The small molecule below binds the protein below.
Small molecule (SMILES): Cc1cccc(O)c1

Binding-site contacts:
Ligand atom C7 contacts residue ASP28 of chain 1.B at 3.0 Å.
Ligand atom C1 contacts residue ASP28 of chain 1.B at 3.8 Å.
Ligand atom O1 contacts residue GLY20 of chain 1.D at 3.9 Å.
Ligand atom C1 contacts residue GLU21 of chain 1.D at 4.0 Å.
Ligand atom C3 contacts residue THR27 of chain 1.B at 4.2 Å.
Ligand atom C5 contacts residue ASP28 of chain 1.B at 3.8 Å.
Ligand atom C6 contacts residue GLU21 of chain 1.D at 3.0 Å.
Ligand atom C2 contacts residue ASP28 of chain 1.B at 3.5 Å.
Ligand atom C5 contacts residue GLU21 of chain 1.D at 3.8 Å.
Ligand atom O1 contacts residue GLY23 of chain 1.D at 3.6 Å.
Ligand atom C6 contacts residue ASP28 of chain 1.B at 4.1 Å.
Ligand atom C2 contacts residue TYR26 of chain 1.B at 3.8 Å (hydrophobic).
Ligand atom C2 contacts residue THR27 of chain 1.B at 3.7 Å.
Ligand atom O1 contacts residue THR27 of chain 1.B at 3.4 Å.
Ligand atom C4 contacts residue ASP28 of chain 1.B at 3.8 Å.
Ligand atom C7 contacts residue VAL3 of chain 1.A at 3.8 Å (hydrophobic).
Ligand atom C3 contacts residue ASP28 of chain 1.B at 3.3 Å.
Ligand atom C6 contacts residue GLY20 of chain 1.D at 4.3 Å.
Ligand atom O1 contacts residue TYR26 of chain 1.B at 3.4 Å.
Ligand atom O1 contacts residue ASP28 of chain 1.B at 4.3 Å.
Ligand atom C1 contacts residue THR27 of chain 1.B at 3.8 Å.
Ligand atom O1 contacts residue GLU21 of chain 1.D at 4.0 Å.
Ligand atom C1 contacts residue TYR26 of chain 1.B at 4.0 Å (hydrophobic).

Sequence of chain 1.B:
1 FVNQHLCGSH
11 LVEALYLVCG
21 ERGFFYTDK

Sequence of chain 1.D:
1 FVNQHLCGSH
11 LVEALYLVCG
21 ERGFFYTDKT

Sequence of chain 1.A:
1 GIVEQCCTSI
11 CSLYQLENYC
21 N